The small molecule below binds the protein below.
Small molecule (SMILES): CCc1cn([C@@H]2[C@H](O)[C@@H](CO[P](=O)(O)O[C@H]3C[C@H](n4ccc(N)nc4=O)CO[C@@H]3CO[P](=O)(O)O[C@H]3C[C@H](n4ccc(N)nc4=O)CO[C@@H]3CO[P](=O)(O)O[C@H]3C[C@H](n4cnc5c(N)ncnc54)CO[C@@H]3COP(=O)(O)O)O[C@H]2n2cnc3c(N)ncnc32)nn1

Sequence of chain 1.C:
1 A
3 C

Binding-site contacts:
Ligand atom OP2 contacts residue SER260 of chain 1.A at 2.9 Å (h-bond).
Ligand atom C5' contacts residue MET203 of chain 1.A at 3.7 Å (hydrophobic).
Ligand atom N6 contacts residue LEU302 of chain 1.A at 3.9 Å.
Ligand atom C7T contacts residue GLY292 of chain 1.A at 3.5 Å.
Ligand atom C3' contacts residue ALA258 of chain 1.A at 3.9 Å (hydrophobic).
Ligand atom N4 contacts residue GLY263 of chain 1.A at 3.6 Å (h-bond).
Ligand atom O2 contacts residue THR265 of chain 1.A at 2.9 Å (h-bond).
Ligand atom O3' contacts residue SER301 of chain 1.A at 3.9 Å.
Ligand atom OP1 contacts residue HIS207 of chain 1.A at 3.4 Å.
Ligand atom C4' contacts residue MET203 of chain 1.A at 3.7 Å (hydrophobic).
Ligand atom OP2 contacts residue HIS207 of chain 1.A at 3.4 Å.
Ligand atom C6T contacts residue CYS3 of chain 1.C at 2.3 Å (hydrophobic).
Ligand atom O3' contacts residue TYR255 of chain 1.A at 3.9 Å.
Ligand atom OP1 contacts residue HIS207 of chain 1.A at 2.8 Å (h-bond).
Ligand atom C4' contacts residue ALA258 of chain 1.A at 4.0 Å (hydrophobic).
Ligand atom N3T contacts residue LEU302 of chain 1.A at 3.5 Å.
Ligand atom N7 contacts residue LEU302 of chain 1.A at 3.9 Å.
Ligand atom OP1 contacts residue SER260 of chain 1.A at 3.5 Å (h-bond).
Ligand atom C4T contacts residue LYS306 of chain 1.A at 3.7 Å.
Ligand atom O5' contacts residue HIS207 of chain 1.A at 3.9 Å.
Ligand atom C2 contacts residue FGA2 of chain 1.C at 3.6 Å.
Ligand atom N2T contacts residue LYS306 of chain 1.A at 3.5 Å (salt-bridge).
Ligand atom C5T contacts residue CYS3 of chain 1.C at 3.9 Å (hydrophobic).
Ligand atom N3T contacts residue LYS306 of chain 1.A at 2.7 Å (salt-bridge).
Ligand atom P contacts residue HIS207 of chain 1.A at 3.8 Å.
Ligand atom OP1 contacts residue MET203 of chain 1.A at 3.6 Å.
Ligand atom C7T contacts residue CYS3 of chain 1.C at 1.8 Å (hydrophobic).
Ligand atom OP1 contacts residue ARG206 of chain 1.A at 3.1 Å (salt-bridge).
Ligand atom P contacts residue HIS207 of chain 1.A at 3.9 Å.
Ligand atom O4' contacts residue MET203 of chain 1.A at 3.7 Å.
Ligand atom N1T contacts residue LEU302 of chain 1.A at 3.7 Å.
Ligand atom C2' contacts residue PRO269 of chain 1.A at 3.9 Å (hydrophobic).
Ligand atom O2 contacts residue PRO269 of chain 1.A at 3.6 Å.
Ligand atom N2T contacts residue LEU302 of chain 1.A at 3.3 Å.
Ligand atom P contacts residue SER260 of chain 1.A at 3.8 Å.
Ligand atom N3 contacts residue THR265 of chain 1.A at 3.4 Å (h-bond).
Ligand atom C3' contacts residue TYR255 of chain 1.A at 3.7 Å (hydrophobic).
Ligand atom O3' contacts residue ALA258 of chain 1.A at 3.6 Å (h-bond).
Ligand atom C2 contacts residue THR265 of chain 1.A at 3.5 Å.
Ligand atom C4T contacts residue CYS3 of chain 1.C at 3.4 Å (hydrophobic).

Sequence of chain 1.A:
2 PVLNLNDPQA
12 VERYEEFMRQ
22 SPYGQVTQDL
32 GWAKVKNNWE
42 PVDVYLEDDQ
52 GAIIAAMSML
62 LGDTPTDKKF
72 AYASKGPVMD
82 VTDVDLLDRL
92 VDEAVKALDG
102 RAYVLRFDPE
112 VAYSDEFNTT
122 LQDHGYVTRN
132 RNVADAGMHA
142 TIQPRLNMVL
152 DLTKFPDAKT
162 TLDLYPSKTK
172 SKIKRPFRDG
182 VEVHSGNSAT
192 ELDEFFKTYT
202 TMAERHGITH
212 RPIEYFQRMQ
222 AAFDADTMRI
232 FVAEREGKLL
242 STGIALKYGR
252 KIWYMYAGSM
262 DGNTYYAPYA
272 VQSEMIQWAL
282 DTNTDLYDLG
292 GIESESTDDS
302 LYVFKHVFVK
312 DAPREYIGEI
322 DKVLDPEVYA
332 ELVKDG